A small-molecule ligand and the protein it binds are described below.
Small molecule (SMILES): CC(=O)N[C@@H]1[C@@H](O)[C@H](O)[C@@H](CO)O[C@H]1O

Binding-site contacts:
Ligand atom N2 contacts residue SER63 of chain 1.B at 4.3 Å.
Ligand atom C8 contacts residue SER63 of chain 1.B at 3.5 Å.
Ligand atom C1 contacts residue ASN64 of chain 1.B at 1.4 Å.
Ligand atom O5 contacts residue ASN64 of chain 1.B at 2.4 Å (h-bond).
Ligand atom O7 contacts residue SER63 of chain 1.B at 3.2 Å (h-bond).
Ligand atom C7 contacts residue ASN64 of chain 1.B at 3.5 Å.
Ligand atom C7 contacts residue SER63 of chain 1.B at 3.7 Å.
Ligand atom O7 contacts residue ASN64 of chain 1.B at 3.7 Å.
Ligand atom C1 contacts residue MET61 of chain 1.B at 4.4 Å (hydrophobic).
Ligand atom C3 contacts residue ASN64 of chain 1.B at 3.8 Å.
Ligand atom C2 contacts residue ASN64 of chain 1.B at 2.5 Å.
Ligand atom N2 contacts residue ASN64 of chain 1.B at 2.9 Å (h-bond).
Ligand atom O7 contacts residue MET61 of chain 1.B at 3.8 Å.
Ligand atom C4 contacts residue ASN64 of chain 1.B at 4.2 Å.
Ligand atom C5 contacts residue ASN64 of chain 1.B at 3.7 Å.

Sequence of chain 1.B:
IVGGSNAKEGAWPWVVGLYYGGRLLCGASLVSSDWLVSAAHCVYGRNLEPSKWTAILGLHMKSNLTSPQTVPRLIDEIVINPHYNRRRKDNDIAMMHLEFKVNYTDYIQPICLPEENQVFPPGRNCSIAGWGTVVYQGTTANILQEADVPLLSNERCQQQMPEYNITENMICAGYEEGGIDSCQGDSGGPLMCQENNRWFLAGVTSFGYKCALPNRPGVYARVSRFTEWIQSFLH